Sequence of chain 1.G:
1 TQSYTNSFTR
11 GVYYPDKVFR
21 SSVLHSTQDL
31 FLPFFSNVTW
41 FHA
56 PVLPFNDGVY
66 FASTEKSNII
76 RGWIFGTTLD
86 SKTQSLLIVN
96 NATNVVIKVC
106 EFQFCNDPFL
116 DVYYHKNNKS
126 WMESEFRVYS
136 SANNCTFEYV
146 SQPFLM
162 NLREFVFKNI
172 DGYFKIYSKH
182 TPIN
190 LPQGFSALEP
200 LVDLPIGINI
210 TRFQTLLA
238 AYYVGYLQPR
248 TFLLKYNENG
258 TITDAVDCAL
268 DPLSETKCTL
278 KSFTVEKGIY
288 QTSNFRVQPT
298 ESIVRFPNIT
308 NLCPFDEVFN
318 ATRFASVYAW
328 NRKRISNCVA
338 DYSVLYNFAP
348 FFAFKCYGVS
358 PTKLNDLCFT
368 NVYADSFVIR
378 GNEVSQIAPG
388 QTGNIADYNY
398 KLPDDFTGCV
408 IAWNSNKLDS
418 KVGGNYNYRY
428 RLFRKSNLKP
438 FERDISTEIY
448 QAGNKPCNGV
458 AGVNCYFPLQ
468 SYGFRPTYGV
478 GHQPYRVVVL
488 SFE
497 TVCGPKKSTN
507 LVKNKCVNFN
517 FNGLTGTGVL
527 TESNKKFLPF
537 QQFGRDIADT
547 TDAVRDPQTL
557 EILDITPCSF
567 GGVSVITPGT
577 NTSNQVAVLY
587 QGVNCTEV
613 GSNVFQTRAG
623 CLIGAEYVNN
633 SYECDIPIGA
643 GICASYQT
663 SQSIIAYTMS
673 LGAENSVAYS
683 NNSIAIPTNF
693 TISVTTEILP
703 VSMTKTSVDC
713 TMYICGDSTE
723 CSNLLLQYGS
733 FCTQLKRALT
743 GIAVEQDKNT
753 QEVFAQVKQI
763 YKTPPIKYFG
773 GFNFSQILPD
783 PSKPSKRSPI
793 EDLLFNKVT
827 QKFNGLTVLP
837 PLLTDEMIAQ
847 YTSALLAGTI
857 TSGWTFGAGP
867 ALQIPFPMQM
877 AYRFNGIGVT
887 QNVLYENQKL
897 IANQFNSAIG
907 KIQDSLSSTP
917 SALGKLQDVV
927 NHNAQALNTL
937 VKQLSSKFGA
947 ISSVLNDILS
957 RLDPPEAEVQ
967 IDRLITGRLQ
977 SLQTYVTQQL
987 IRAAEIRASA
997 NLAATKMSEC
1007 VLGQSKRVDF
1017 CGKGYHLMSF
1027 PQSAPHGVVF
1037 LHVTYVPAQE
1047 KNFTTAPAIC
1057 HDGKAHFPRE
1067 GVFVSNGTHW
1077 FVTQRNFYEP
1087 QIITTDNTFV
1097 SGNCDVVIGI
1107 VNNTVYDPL

This small molecule binds to this protein.
Small molecule (SMILES): CC(=O)N[C@@H]1[C@@H](O)[C@H](O)[C@@H](CO)O[C@H]1O

Binding-site contacts:
Ligand atom O6 contacts residue ALA680 of chain 1.G at 4.3 Å.
Ligand atom C7 contacts residue ASN1048 of chain 1.G at 3.7 Å.
Ligand atom C3 contacts residue ASN1048 of chain 1.G at 3.8 Å.
Ligand atom C4 contacts residue ASN1048 of chain 1.G at 4.2 Å.
Ligand atom C1 contacts residue ASN1048 of chain 1.G at 1.4 Å.
Ligand atom C5 contacts residue ASN1048 of chain 1.G at 3.6 Å.
Ligand atom C8 contacts residue ASN1048 of chain 1.G at 3.9 Å.
Ligand atom C2 contacts residue ASN1048 of chain 1.G at 2.5 Å.
Ligand atom N2 contacts residue ASN1048 of chain 1.G at 2.7 Å (h-bond).
Ligand atom O5 contacts residue ASN1048 of chain 1.G at 2.4 Å (h-bond).